Sequence of chain 1.A:
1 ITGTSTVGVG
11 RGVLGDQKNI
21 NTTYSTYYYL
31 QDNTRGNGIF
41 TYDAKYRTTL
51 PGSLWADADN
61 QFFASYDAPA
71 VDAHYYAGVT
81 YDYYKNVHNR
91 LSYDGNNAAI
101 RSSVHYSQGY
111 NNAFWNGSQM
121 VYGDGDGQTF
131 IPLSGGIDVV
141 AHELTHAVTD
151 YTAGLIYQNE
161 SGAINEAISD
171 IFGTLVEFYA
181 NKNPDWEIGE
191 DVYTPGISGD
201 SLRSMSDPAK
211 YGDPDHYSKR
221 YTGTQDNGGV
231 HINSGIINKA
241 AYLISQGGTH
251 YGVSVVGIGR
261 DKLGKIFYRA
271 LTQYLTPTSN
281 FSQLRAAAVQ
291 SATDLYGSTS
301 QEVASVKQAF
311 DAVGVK

Binding-site contacts:
Ligand atom CG1 contacts residue ASN112 of chain 1.A at 3.7 Å.
Ligand atom CG2 contacts residue LYS1 of chain 1.H at 4.3 Å.
Ligand atom CA contacts residue ALA113 of chain 1.A at 4.1 Å (hydrophobic).
Ligand atom CG2 contacts residue HIS142 of chain 1.A at 4.2 Å.
Ligand atom CA contacts residue ARG203 of chain 1.A at 4.5 Å.
Ligand atom O contacts residue HIS231 of chain 1.A at 3.5 Å.
Ligand atom CA contacts residue HIS142 of chain 1.A at 4.0 Å.
Ligand atom CG1 contacts residue VAL139 of chain 1.A at 4.3 Å (hydrophobic).
Ligand atom CG1 contacts residue LEU202 of chain 1.A at 3.9 Å (hydrophobic).
Ligand atom CG1 contacts residue LEU133 of chain 1.A at 3.8 Å (hydrophobic).
Ligand atom CG1 contacts residue GLU143 of chain 1.A at 4.1 Å.
Ligand atom CG1 contacts residue LYS1 of chain 1.H at 3.5 Å.
Ligand atom C contacts residue LYS1 of chain 1.H at 1.3 Å.
Ligand atom N contacts residue ASN112 of chain 1.A at 3.0 Å (h-bond).
Ligand atom O contacts residue ARG203 of chain 1.A at 2.6 Å (salt-bridge).
Ligand atom CB contacts residue ALA113 of chain 1.A at 4.5 Å (hydrophobic).
Ligand atom O contacts residue GLU166 of chain 1.A at 4.1 Å.
Ligand atom CG1 contacts residue ALA113 of chain 1.A at 4.5 Å (hydrophobic).
Ligand atom N contacts residue ALA113 of chain 1.A at 2.6 Å (h-bond).
Ligand atom N contacts residue LYS1 of chain 1.H at 2.8 Å (salt-bridge).
Ligand atom CA contacts residue ASN112 of chain 1.A at 3.9 Å.
Ligand atom CB contacts residue ASN112 of chain 1.A at 4.3 Å.
Ligand atom CB contacts residue LYS1 of chain 1.H at 3.5 Å.
Ligand atom CA contacts residue GLU143 of chain 1.A at 3.2 Å.
Ligand atom O contacts residue LYS1 of chain 1.H at 2.2 Å (salt-bridge).
Ligand atom O contacts residue HIS142 of chain 1.A at 4.2 Å.
Ligand atom CG2 contacts residue GLU143 of chain 1.A at 4.2 Å.
Ligand atom CB contacts residue VAL139 of chain 1.A at 4.2 Å (hydrophobic).
Ligand atom O contacts residue LEU202 of chain 1.A at 4.5 Å.
Ligand atom CG2 contacts residue LEU202 of chain 1.A at 4.4 Å (hydrophobic).
Ligand atom C contacts residue ARG203 of chain 1.A at 3.8 Å.
Ligand atom CG2 contacts residue ARG203 of chain 1.A at 3.8 Å.
Ligand atom CG2 contacts residue VAL139 of chain 1.A at 4.3 Å (hydrophobic).
Ligand atom N contacts residue GLU143 of chain 1.A at 2.8 Å (salt-bridge).
Ligand atom CB contacts residue GLU143 of chain 1.A at 3.2 Å.
Ligand atom C contacts residue ASN112 of chain 1.A at 4.1 Å.
Ligand atom CA contacts residue LYS1 of chain 1.H at 2.5 Å.
Ligand atom CG2 contacts residue ILE188 of chain 1.A at 4.2 Å (hydrophobic).
Ligand atom C contacts residue HIS231 of chain 1.A at 4.0 Å.

This protein binds this small molecule.
Small molecule (SMILES): CC(C)[C@H](N)C(=O)O